Sequence of chain 1.A:
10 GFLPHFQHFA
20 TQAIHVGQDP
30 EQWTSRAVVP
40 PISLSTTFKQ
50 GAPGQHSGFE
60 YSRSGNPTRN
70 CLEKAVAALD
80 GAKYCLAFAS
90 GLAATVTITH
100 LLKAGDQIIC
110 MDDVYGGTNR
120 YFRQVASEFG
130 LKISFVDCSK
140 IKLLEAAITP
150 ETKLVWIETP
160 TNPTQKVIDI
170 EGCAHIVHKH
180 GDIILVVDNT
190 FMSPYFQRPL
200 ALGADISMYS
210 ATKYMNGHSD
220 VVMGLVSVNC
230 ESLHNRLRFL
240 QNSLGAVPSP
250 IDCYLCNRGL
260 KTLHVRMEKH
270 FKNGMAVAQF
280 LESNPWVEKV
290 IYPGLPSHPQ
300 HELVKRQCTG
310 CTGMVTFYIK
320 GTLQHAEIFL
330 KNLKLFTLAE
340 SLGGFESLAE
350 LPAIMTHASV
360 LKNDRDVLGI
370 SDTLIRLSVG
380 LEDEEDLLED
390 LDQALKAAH

Binding-site contacts:
Ligand atom C4A contacts residue TYR114 of chain 1.B at 3.5 Å (hydrophobic).
Ligand atom OP1 contacts residue TYR60 of chain 1.A at 2.2 Å (h-bond).
Ligand atom P contacts residue GLY90 of chain 1.B at 3.4 Å.
Ligand atom O contacts residue ASN161 of chain 1.B at 3.2 Å (h-bond).
Ligand atom C4 contacts residue TYR114 of chain 1.B at 3.5 Å (hydrophobic).
Ligand atom O3A contacts residue ASN161 of chain 1.B at 3.4 Å (h-bond).
Ligand atom P contacts residue SER209 of chain 1.B at 3.4 Å.
Ligand atom C2 contacts residue ASP187 of chain 1.B at 3.6 Å.
Ligand atom OXT contacts residue SER340 of chain 1.B at 2.8 Å (h-bond).
Ligand atom C5 contacts residue TYR114 of chain 1.B at 3.5 Å (hydrophobic).
Ligand atom OP4 contacts residue GLY90 of chain 1.B at 3.3 Å.
Ligand atom C2A contacts residue GLU157 of chain 1.B at 3.5 Å.
Ligand atom CB contacts residue LYS212 of chain 1.B at 3.3 Å.
Ligand atom OP4 contacts residue SER209 of chain 1.B at 2.9 Å (h-bond).
Ligand atom C6 contacts residue SER209 of chain 1.B at 3.7 Å.
Ligand atom O contacts residue ARG375 of chain 1.B at 2.9 Å (salt-bridge).
Ligand atom P contacts residue TYR60 of chain 1.A at 3.5 Å.
Ligand atom OP2 contacts residue THR211 of chain 1.B at 2.9 Å (h-bond).
Ligand atom OXT contacts residue ARG375 of chain 1.B at 3.6 Å (salt-bridge).
Ligand atom OP3 contacts residue LEU91 of chain 1.B at 3.3 Å (h-bond).
Ligand atom OXT contacts residue THR355 of chain 1.B at 3.1 Å.
Ligand atom C contacts residue THR355 of chain 1.B at 3.7 Å.
Ligand atom OP2 contacts residue SER209 of chain 1.B at 2.9 Å (h-bond).
Ligand atom C2A contacts residue THR189 of chain 1.B at 3.7 Å.
Ligand atom N1 contacts residue ASP187 of chain 1.B at 2.8 Å (salt-bridge).
Ligand atom OP3 contacts residue GLY90 of chain 1.B at 3.2 Å (h-bond).
Ligand atom OP2 contacts residue GLY90 of chain 1.B at 2.8 Å (h-bond).
Ligand atom C4A contacts residue LYS212 of chain 1.B at 3.6 Å.
Ligand atom O contacts residue THR355 of chain 1.B at 3.7 Å.
Ligand atom OP3 contacts residue SER89 of chain 1.B at 3.4 Å.
Ligand atom CA contacts residue LYS212 of chain 1.B at 3.4 Å.
Ligand atom N contacts residue LYS212 of chain 1.B at 3.6 Å.
Ligand atom OP3 contacts residue ARG62 of chain 1.A at 2.8 Å (salt-bridge).
Ligand atom OP2 contacts residue MET222 of chain 1.B at 3.7 Å.
Ligand atom C5A contacts residue TYR114 of chain 1.B at 3.5 Å (hydrophobic).
Ligand atom C5 contacts residue SER209 of chain 1.B at 3.7 Å.
Ligand atom CB contacts residue TYR114 of chain 1.B at 3.6 Å (hydrophobic).
Ligand atom C2A contacts residue ASP187 of chain 1.B at 3.5 Å.
Ligand atom N contacts residue TYR114 of chain 1.B at 3.5 Å.
Ligand atom OP1 contacts residue ARG62 of chain 1.A at 3.2 Å (salt-bridge).

A protein and the small-molecule ligand that binds it are described below.
Small molecule (SMILES): C=C(NCc1c(COP(=O)(O)O)cnc(C)c1O)C(=O)O

Sequence of chain 1.B:
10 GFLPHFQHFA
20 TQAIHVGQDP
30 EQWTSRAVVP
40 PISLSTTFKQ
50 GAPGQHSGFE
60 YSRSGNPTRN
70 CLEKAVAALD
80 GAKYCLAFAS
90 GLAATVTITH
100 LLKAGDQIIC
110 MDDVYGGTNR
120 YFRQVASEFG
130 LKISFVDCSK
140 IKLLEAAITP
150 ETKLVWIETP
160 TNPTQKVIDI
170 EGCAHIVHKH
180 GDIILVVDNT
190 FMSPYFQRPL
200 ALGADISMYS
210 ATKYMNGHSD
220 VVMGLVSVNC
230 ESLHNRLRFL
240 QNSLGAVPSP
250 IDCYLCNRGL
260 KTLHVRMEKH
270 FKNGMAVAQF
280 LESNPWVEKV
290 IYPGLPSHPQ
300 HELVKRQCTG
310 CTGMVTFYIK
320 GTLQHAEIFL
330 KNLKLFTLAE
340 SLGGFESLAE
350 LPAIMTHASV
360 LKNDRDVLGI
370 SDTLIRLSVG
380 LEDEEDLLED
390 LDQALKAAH